Sequence of chain 1.A:
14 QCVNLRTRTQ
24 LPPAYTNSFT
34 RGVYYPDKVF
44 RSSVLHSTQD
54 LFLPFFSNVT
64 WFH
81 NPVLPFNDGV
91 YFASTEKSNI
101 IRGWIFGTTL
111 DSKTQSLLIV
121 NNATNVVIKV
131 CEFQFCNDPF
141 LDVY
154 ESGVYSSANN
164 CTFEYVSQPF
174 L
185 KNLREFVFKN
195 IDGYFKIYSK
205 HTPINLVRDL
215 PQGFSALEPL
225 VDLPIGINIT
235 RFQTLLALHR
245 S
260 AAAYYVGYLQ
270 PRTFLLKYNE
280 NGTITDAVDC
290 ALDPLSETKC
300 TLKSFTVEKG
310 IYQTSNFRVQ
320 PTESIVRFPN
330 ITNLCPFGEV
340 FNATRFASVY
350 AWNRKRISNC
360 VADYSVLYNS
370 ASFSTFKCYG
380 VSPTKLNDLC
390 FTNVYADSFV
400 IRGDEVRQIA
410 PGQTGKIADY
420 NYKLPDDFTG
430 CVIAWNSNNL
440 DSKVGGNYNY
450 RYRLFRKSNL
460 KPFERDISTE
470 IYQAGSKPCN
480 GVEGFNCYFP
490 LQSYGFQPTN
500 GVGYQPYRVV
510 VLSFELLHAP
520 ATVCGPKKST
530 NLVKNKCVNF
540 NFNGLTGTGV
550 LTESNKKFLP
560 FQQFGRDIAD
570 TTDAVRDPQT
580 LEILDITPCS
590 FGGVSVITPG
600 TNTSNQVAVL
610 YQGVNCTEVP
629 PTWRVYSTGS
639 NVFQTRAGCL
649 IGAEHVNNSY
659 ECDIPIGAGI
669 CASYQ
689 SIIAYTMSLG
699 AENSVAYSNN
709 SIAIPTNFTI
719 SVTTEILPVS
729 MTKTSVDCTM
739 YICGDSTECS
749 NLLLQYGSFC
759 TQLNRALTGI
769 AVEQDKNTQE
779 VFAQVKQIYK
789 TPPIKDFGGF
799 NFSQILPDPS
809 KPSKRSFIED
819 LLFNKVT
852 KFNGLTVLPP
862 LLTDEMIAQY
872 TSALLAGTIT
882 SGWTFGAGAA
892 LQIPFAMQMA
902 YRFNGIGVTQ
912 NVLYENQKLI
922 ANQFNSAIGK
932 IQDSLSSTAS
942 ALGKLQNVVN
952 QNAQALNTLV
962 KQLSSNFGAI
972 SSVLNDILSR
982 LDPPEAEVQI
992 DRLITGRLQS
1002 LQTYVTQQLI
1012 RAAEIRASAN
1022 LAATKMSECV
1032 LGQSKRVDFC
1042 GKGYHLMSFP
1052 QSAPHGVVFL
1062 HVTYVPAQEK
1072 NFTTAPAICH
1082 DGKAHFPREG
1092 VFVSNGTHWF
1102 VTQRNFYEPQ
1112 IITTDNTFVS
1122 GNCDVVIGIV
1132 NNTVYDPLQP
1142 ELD

This small molecule binds to this protein.
Small molecule (SMILES): CC(=O)N[C@H]1[C@H](O[C@H]2[C@H](O)[C@@H](NC(C)=O)CO[C@@H]2CO)O[C@H](CO)[C@@H](O)[C@@H]1O

Sequence of chain 1.C:
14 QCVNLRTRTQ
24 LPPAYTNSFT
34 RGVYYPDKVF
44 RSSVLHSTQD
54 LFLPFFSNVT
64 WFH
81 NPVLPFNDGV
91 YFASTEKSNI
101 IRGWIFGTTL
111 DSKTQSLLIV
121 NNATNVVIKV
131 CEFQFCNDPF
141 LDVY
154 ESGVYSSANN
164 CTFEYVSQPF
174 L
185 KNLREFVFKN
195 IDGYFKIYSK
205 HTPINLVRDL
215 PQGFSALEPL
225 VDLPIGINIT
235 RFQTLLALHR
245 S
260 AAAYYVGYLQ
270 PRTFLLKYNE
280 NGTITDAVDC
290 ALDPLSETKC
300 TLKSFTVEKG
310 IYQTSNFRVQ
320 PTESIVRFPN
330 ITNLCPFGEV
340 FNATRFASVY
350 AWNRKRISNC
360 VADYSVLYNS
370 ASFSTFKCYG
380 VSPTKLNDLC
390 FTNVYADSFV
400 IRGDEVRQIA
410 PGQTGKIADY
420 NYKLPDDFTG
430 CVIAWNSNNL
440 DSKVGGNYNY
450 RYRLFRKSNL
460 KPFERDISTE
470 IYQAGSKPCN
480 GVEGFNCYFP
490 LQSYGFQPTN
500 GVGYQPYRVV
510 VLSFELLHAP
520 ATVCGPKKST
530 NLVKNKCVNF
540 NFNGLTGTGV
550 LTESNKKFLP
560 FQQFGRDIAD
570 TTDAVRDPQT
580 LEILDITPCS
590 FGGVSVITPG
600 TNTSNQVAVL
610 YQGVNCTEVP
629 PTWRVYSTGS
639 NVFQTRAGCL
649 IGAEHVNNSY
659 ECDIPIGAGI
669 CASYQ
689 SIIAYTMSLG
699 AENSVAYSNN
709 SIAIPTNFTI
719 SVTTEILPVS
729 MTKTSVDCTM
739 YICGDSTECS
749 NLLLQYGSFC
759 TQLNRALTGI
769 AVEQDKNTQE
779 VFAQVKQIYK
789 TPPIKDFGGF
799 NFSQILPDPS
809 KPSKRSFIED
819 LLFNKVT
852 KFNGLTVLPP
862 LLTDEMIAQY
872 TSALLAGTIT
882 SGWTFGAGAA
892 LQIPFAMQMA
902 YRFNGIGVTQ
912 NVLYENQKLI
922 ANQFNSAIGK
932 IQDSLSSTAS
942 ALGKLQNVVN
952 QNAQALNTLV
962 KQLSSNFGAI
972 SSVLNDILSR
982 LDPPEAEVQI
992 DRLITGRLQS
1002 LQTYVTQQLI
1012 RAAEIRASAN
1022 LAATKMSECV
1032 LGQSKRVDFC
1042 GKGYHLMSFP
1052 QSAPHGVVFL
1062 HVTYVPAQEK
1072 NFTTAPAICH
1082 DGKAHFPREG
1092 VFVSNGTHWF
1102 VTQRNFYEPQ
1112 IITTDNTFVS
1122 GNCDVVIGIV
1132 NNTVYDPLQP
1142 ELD

Binding-site contacts:
Ligand atom C1 contacts residue GLU279 of chain 1.C at 4.5 Å.
Ligand atom N2 contacts residue ASN280 of chain 1.C at 2.9 Å (h-bond).
Ligand atom C7 contacts residue ASN278 of chain 1.C at 4.4 Å.
Ligand atom C3 contacts residue ASN280 of chain 1.C at 3.8 Å.
Ligand atom C1 contacts residue ASN280 of chain 1.C at 1.4 Å.
Ligand atom O7 contacts residue GLU279 of chain 1.C at 2.8 Å (salt-bridge).
Ligand atom C4 contacts residue ASN280 of chain 1.C at 4.2 Å.
Ligand atom C6 contacts residue LYS556 of chain 1.A at 4.1 Å.
Ligand atom O6 contacts residue LYS556 of chain 1.A at 4.0 Å.
Ligand atom C2 contacts residue ASN280 of chain 1.C at 2.5 Å.
Ligand atom O5 contacts residue LYS556 of chain 1.A at 4.2 Å.
Ligand atom C5 contacts residue ASN280 of chain 1.C at 3.7 Å.
Ligand atom O5 contacts residue ASN280 of chain 1.C at 2.4 Å (h-bond).
Ligand atom O7 contacts residue ASN280 of chain 1.C at 3.7 Å.
Ligand atom C7 contacts residue GLU279 of chain 1.C at 3.9 Å.
Ligand atom C7 contacts residue ASN280 of chain 1.C at 3.5 Å.
Ligand atom C8 contacts residue ASN278 of chain 1.C at 3.8 Å.